The protein below binds the small molecule below.
Small molecule (SMILES): CC(=O)N[C@H]1[C@H](O[C@H]2[C@H](O)[C@@H](NC(C)=O)CO[C@@H]2CO)O[C@H](CO)[C@@H](O)[C@@H]1O

Sequence of chain 1.C:
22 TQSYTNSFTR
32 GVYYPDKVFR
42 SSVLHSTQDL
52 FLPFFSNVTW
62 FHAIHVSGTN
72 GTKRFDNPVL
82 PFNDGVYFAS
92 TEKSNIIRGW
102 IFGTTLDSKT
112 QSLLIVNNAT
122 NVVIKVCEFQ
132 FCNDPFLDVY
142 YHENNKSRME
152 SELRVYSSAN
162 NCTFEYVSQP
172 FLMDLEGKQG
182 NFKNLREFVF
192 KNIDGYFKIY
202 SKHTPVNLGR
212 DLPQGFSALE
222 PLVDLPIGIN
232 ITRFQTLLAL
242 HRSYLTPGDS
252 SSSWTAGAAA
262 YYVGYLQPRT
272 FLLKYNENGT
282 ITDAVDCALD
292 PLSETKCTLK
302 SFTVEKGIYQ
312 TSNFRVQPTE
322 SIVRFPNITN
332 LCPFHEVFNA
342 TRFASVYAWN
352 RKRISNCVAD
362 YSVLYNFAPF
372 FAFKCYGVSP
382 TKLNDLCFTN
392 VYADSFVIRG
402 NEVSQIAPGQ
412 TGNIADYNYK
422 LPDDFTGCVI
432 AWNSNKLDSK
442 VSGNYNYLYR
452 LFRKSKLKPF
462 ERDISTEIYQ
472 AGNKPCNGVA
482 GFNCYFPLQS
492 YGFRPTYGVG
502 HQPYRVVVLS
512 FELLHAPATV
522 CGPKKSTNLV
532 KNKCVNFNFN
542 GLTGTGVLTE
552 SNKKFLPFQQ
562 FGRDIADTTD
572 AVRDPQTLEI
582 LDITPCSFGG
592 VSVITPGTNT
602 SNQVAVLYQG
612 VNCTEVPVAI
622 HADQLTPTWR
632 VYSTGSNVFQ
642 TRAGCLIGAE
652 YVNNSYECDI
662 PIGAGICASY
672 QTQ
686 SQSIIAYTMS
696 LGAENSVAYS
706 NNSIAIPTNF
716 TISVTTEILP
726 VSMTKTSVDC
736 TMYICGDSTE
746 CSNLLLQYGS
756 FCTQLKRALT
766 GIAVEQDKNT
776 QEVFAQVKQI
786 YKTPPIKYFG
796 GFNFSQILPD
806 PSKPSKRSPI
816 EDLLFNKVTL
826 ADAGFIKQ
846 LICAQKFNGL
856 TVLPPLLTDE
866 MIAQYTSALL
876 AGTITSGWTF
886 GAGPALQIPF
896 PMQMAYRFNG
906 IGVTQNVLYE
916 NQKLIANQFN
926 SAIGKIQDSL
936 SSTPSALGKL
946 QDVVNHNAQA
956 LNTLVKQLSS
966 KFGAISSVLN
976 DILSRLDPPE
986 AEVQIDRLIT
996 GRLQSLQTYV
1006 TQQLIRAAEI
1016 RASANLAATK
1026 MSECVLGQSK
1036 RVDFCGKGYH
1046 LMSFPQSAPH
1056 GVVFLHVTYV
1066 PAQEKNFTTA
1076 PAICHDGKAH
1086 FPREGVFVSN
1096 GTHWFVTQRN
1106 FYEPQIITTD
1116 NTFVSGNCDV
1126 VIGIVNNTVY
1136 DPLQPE

Binding-site contacts:
Ligand atom O5 contacts residue ASN798 of chain 1.C at 2.4 Å (h-bond).
Ligand atom C7 contacts residue SER800 of chain 1.C at 4.5 Å.
Ligand atom C5 contacts residue ASN798 of chain 1.C at 3.7 Å.
Ligand atom O7 contacts residue GLN801 of chain 1.C at 3.4 Å (h-bond).
Ligand atom C3 contacts residue ASN798 of chain 1.C at 3.8 Å.
Ligand atom C7 contacts residue GLN801 of chain 1.C at 4.4 Å.
Ligand atom O6 contacts residue ASN798 of chain 1.C at 4.3 Å.
Ligand atom N2 contacts residue ASN798 of chain 1.C at 2.8 Å (h-bond).
Ligand atom C2 contacts residue SER800 of chain 1.C at 4.0 Å.
Ligand atom C2 contacts residue ASN798 of chain 1.C at 2.4 Å.
Ligand atom C4 contacts residue ASN798 of chain 1.C at 4.3 Å.
Ligand atom C8 contacts residue GLN801 of chain 1.C at 4.5 Å.
Ligand atom C1 contacts residue ASN798 of chain 1.C at 1.4 Å.
Ligand atom O7 contacts residue SER800 of chain 1.C at 3.7 Å.
Ligand atom C7 contacts residue ASN798 of chain 1.C at 3.9 Å.